Sequence of chain 4.A:
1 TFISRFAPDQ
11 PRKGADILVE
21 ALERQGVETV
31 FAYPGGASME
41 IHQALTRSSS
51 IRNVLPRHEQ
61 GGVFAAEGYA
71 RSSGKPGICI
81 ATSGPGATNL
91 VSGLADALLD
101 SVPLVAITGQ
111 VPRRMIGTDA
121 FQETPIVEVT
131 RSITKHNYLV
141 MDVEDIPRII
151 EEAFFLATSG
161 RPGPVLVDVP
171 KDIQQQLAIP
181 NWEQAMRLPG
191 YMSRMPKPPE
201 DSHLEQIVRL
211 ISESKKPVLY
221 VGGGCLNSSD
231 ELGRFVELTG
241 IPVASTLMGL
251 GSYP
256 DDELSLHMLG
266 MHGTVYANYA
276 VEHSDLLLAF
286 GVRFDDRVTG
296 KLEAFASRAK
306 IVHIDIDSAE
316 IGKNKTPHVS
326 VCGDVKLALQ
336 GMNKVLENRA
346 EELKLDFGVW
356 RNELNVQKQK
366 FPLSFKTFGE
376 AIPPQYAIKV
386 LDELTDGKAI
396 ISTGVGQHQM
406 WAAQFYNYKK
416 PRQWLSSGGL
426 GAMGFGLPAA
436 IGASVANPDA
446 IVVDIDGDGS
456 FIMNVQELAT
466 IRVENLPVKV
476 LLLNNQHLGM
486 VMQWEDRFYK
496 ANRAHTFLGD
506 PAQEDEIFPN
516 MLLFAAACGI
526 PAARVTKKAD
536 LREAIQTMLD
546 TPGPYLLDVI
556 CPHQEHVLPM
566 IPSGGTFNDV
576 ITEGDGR

Binding-site contacts:
Ligand atom C5 contacts residue PHE121 of chain 4.A at 3.7 Å (hydrophobic).
Ligand atom C13 contacts residue ALA37 of chain 4.A at 3.6 Å (hydrophobic).
Ligand atom N5' contacts residue TRP489 of chain 1.A at 3.5 Å (h-bond).
Ligand atom O7A contacts residue PRO112 of chain 4.A at 3.3 Å.
Ligand atom C6 contacts residue VAL111 of chain 4.A at 3.5 Å (hydrophobic).
Ligand atom N1' contacts residue TRP489 of chain 1.A at 3.7 Å.
Ligand atom O9 contacts residue ARG292 of chain 1.A at 2.7 Å (salt-bridge).
Ligand atom C7' contacts residue MET485 of chain 1.A at 3.6 Å (hydrophobic).
Ligand atom N3' contacts residue TRP489 of chain 1.A at 3.3 Å.
Ligand atom C10 contacts residue TRP489 of chain 1.A at 3.7 Å (hydrophobic).
Ligand atom C10 contacts residue LYS171 of chain 4.A at 3.5 Å.
Ligand atom N3' contacts residue ARG292 of chain 1.A at 2.9 Å (salt-bridge).
Ligand atom C3 contacts residue SER568 of chain 1.A at 3.4 Å.
Ligand atom C5' contacts residue FAD1 of chain 1.F at 3.6 Å.
Ligand atom C6' contacts residue TRP489 of chain 1.A at 3.7 Å (hydrophobic).
Ligand atom C6 contacts residue PHE121 of chain 4.A at 3.2 Å (hydrophobic).
Ligand atom C7' contacts residue VAL486 of chain 1.A at 3.7 Å (hydrophobic).
Ligand atom C4' contacts residue TRP489 of chain 1.A at 3.6 Å (hydrophobic).
Ligand atom N5' contacts residue MET485 of chain 1.A at 3.8 Å.
Ligand atom C4 contacts residue ASP291 of chain 1.A at 3.2 Å.
Ligand atom C5 contacts residue ASP291 of chain 1.A at 3.4 Å.
Ligand atom O9 contacts residue SER568 of chain 1.A at 3.3 Å (h-bond).
Ligand atom N1' contacts residue GLY36 of chain 4.A at 3.3 Å.
Ligand atom N8 contacts residue LYS171 of chain 4.A at 3.6 Å.
Ligand atom C5' contacts residue MET266 of chain 1.A at 3.6 Å (hydrophobic).
Ligand atom O4' contacts residue ARG292 of chain 1.A at 2.8 Å (salt-bridge).
Ligand atom C5' contacts residue ARG292 of chain 1.A at 3.6 Å.
Ligand atom O12 contacts residue PHE121 of chain 4.A at 3.6 Å.
Ligand atom C10 contacts residue GLY36 of chain 4.A at 3.0 Å.
Ligand atom O7B contacts residue SER568 of chain 1.A at 2.5 Å (h-bond).
Ligand atom C5 contacts residue ALA120 of chain 4.A at 3.5 Å (hydrophobic).
Ligand atom N10 contacts residue TRP489 of chain 1.A at 3.5 Å.
Ligand atom C2' contacts residue TRP489 of chain 1.A at 3.4 Å (hydrophobic).
Ligand atom C4 contacts residue MET115 of chain 4.A at 3.5 Å (hydrophobic).
Ligand atom C13 contacts residue GLN122 of chain 4.A at 3.4 Å.
Ligand atom S7 contacts residue SER568 of chain 1.A at 3.6 Å (h-bond).
Ligand atom O7A contacts residue LYS171 of chain 4.A at 3.1 Å.
Ligand atom O11 contacts residue VAL111 of chain 4.A at 3.7 Å.
Ligand atom C4' contacts residue ARG292 of chain 1.A at 3.3 Å.
Ligand atom C9 contacts residue TRP489 of chain 1.A at 3.7 Å (hydrophobic).

Sequence of chain 1.A:
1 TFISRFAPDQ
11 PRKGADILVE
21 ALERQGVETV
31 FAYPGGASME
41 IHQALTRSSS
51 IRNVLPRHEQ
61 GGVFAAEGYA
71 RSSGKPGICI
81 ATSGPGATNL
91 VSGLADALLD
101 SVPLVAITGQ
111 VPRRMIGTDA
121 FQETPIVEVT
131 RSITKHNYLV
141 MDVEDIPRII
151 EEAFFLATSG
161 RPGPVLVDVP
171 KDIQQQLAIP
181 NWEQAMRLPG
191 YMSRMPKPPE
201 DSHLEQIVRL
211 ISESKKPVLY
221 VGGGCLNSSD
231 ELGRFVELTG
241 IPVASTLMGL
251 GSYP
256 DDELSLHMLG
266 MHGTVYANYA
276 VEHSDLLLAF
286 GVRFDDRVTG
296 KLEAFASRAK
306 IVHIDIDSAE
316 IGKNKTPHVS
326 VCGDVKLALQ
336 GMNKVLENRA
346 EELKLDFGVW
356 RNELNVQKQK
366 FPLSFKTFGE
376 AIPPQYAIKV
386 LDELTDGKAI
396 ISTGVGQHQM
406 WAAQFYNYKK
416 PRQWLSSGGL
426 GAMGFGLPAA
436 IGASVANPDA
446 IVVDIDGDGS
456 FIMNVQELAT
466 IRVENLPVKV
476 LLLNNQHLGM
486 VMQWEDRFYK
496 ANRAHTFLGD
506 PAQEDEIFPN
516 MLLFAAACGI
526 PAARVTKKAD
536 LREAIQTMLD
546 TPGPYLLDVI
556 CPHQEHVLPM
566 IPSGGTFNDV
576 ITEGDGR

This small molecule binds to this protein.
Small molecule (SMILES): COC(=O)c1ccccc1S(=O)(=O)NC(=O)N(C)c1nc(C)nc(OC)n1